Binding-site contacts:
Ligand atom C2 contacts residue GLU204 of chain 1.A at 3.4 Å.
Ligand atom C contacts residue GLY46 of chain 1.A at 3.4 Å.
Ligand atom N3 contacts residue HIS296 of chain 1.A at 3.5 Å (h-bond).
Ligand atom CA contacts residue SER113 of chain 1.A at 3.7 Å.
Ligand atom O contacts residue GLY46 of chain 1.A at 3.0 Å (h-bond).
Ligand atom N contacts residue GLU232 of chain 1.A at 2.8 Å (salt-bridge).
Ligand atom N contacts residue GLU204 of chain 1.A at 3.1 Å (salt-bridge).
Ligand atom C6 contacts residue ARG136 of chain 1.A at 3.7 Å.
Ligand atom CD contacts residue TYR150 of chain 1.A at 2.9 Å (hydrophobic).
Ligand atom CB contacts residue SER113 of chain 1.A at 3.8 Å.
Ligand atom N contacts residue GLY46 of chain 1.A at 2.8 Å (h-bond).
Ligand atom N4 contacts residue HIS296 of chain 1.A at 3.6 Å.
Ligand atom C2 contacts residue HIS296 of chain 1.A at 3.6 Å.
Ligand atom O1 contacts residue GLY46 of chain 1.A at 3.6 Å (h-bond).
Ligand atom C9 contacts residue SER113 of chain 1.A at 3.6 Å.
Ligand atom CG contacts residue PHE139 of chain 1.A at 3.7 Å (hydrophobic).
Ligand atom C2 contacts residue SER113 of chain 1.A at 2.7 Å.
Ligand atom N4 contacts residue GLU204 of chain 1.A at 3.6 Å (salt-bridge).
Ligand atom N contacts residue TYR150 of chain 1.A at 3.8 Å.
Ligand atom CA contacts residue GLY46 of chain 1.A at 3.6 Å.
Ligand atom O1 contacts residue GLY45 of chain 1.A at 3.7 Å.
Ligand atom O contacts residue TRP114 of chain 1.A at 2.9 Å (h-bond).
Ligand atom N3 contacts residue SER113 of chain 1.A at 3.5 Å (h-bond).
Ligand atom O contacts residue SER113 of chain 1.A at 2.9 Å (h-bond).
Ligand atom C9 contacts residue ARG136 of chain 1.A at 3.0 Å.
Ligand atom C9 contacts residue GLY112 of chain 1.A at 3.7 Å.
Ligand atom C contacts residue GLU204 of chain 1.A at 3.7 Å.
Ligand atom O1 contacts residue SER113 of chain 1.A at 2.6 Å (h-bond).
Ligand atom CG contacts residue TYR150 of chain 1.A at 3.7 Å (hydrophobic).
Ligand atom CD contacts residue GLU204 of chain 1.A at 3.8 Å.
Ligand atom CD contacts residue GLY46 of chain 1.A at 3.5 Å.
Ligand atom C2 contacts residue GLY46 of chain 1.A at 3.8 Å.
Ligand atom C5 contacts residue SER113 of chain 1.A at 3.5 Å.
Ligand atom C contacts residue SER113 of chain 1.A at 2.8 Å.
Ligand atom C9 contacts residue GLY45 of chain 1.A at 3.6 Å.
Ligand atom C7 contacts residue ARG136 of chain 1.A at 3.1 Å.
Ligand atom CD contacts residue GLU232 of chain 1.A at 3.6 Å.
Ligand atom CA contacts residue GLU204 of chain 1.A at 3.3 Å.
Ligand atom CD contacts residue PHE236 of chain 1.A at 3.4 Å (hydrophobic).
Ligand atom N3 contacts residue GLU204 of chain 1.A at 2.7 Å (salt-bridge).

The protein below binds the small molecule below.
Small molecule (SMILES): CC(C)(C)c1nnc(C(=O)[C@@H]2CCCN2)o1

Sequence of chain 1.A:
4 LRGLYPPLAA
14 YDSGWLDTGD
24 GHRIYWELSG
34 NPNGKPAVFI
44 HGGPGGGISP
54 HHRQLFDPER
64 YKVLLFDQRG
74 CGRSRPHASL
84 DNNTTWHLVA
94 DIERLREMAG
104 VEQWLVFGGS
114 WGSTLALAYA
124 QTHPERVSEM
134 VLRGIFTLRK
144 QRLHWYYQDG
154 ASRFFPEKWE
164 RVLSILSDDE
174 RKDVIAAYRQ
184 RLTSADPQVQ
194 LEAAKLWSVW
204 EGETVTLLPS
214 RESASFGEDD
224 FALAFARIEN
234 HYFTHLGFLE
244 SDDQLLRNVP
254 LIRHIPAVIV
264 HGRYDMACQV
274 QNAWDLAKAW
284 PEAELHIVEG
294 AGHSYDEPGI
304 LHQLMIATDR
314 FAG